A protein and the small-molecule ligand that binds it are described below.
Small molecule (SMILES): CC(=O)N[C@H]1[C@H](O[C@H]2O[C@H](CO)[C@H](O)[C@H](O)[C@H]2O)[C@@H](NC(C)=O)CO[C@@H]1C

Sequence of chain 1.K:
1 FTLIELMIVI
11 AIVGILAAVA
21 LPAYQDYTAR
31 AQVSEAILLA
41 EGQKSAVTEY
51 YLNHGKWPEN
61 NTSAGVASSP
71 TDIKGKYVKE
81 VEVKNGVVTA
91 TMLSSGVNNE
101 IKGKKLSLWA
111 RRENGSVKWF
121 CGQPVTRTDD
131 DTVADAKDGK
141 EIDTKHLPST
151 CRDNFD

Binding-site contacts:
Ligand atom O7 contacts residue ASN60 of chain 1.K at 4.0 Å.
Ligand atom C2 contacts residue SER63 of chain 1.K at 2.3 Å.
Ligand atom O10 contacts residue GLU59 of chain 1.K at 3.7 Å.
Ligand atom O5 contacts residue GLU59 of chain 1.K at 4.4 Å.
Ligand atom O7 contacts residue THR62 of chain 1.K at 3.8 Å.
Ligand atom N4 contacts residue TYR50 of chain 1.K at 4.1 Å.
Ligand atom C1 contacts residue TYR50 of chain 1.K at 4.2 Å (hydrophobic).
Ligand atom C7 contacts residue SER63 of chain 1.K at 3.5 Å.
Ligand atom C7 contacts residue THR62 of chain 1.K at 3.6 Å.
Ligand atom N2 contacts residue THR62 of chain 1.K at 4.2 Å.
Ligand atom C1 contacts residue SER63 of chain 1.K at 1.4 Å.
Ligand atom C2 contacts residue ASN60 of chain 1.K at 4.4 Å.
Ligand atom C6 contacts residue TYR50 of chain 1.K at 2.3 Å (hydrophobic).
Ligand atom O5 contacts residue TYR50 of chain 1.K at 3.3 Å (h-bond).
Ligand atom C6 contacts residue LYS56 of chain 1.K at 3.6 Å.
Ligand atom N2 contacts residue SER63 of chain 1.K at 2.8 Å (h-bond).
Ligand atom C4 contacts residue SER63 of chain 1.K at 4.1 Å.
Ligand atom O5 contacts residue ASN60 of chain 1.K at 4.4 Å.
Ligand atom C8 contacts residue THR62 of chain 1.K at 3.5 Å.
Ligand atom C3 contacts residue SER63 of chain 1.K at 3.7 Å.
Ligand atom C4 contacts residue TYR50 of chain 1.K at 3.9 Å (hydrophobic).
Ligand atom O7 contacts residue SER63 of chain 1.K at 3.9 Å.
Ligand atom C5 contacts residue SER63 of chain 1.K at 3.6 Å.
Ligand atom O5 contacts residue SER63 of chain 1.K at 2.3 Å (h-bond).
Ligand atom C5 contacts residue TYR50 of chain 1.K at 2.6 Å (hydrophobic).
Ligand atom C1 contacts residue ASN60 of chain 1.K at 4.0 Å.